Sequence of chain 1.A:
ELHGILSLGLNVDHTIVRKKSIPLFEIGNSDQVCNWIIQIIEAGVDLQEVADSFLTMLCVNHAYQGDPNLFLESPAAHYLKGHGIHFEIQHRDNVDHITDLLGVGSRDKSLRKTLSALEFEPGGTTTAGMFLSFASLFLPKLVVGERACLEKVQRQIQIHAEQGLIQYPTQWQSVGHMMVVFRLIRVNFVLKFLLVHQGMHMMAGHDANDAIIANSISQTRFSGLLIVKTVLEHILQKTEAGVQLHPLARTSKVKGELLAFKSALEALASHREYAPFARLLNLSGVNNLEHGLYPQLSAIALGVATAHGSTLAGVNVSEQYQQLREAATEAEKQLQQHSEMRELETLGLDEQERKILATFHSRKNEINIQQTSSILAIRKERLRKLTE

This small molecule binds to this protein.
Small molecule (SMILES): O=c1ccn([C@@H]2O[C@H](CO[P](=O)(O)O[C@H]3[C@@H](O)[C@H](n4ccc(=O)[nH]c4=O)O[C@@H]3CO[P](=O)(O)O[C@H]3[C@@H](O)[C@H](n4ccc(=O)[nH]c4=O)O[C@@H]3CO[P](=O)(O)O[C@H]3[C@@H](O)[C@H](n4ccc(=O)[nH]c4=O)O[C@@H]3CO[P](=O)(O)O[C@H]3[C@@H](O)[C@H](n4ccc(=O)[nH]c4=O)O[C@@H]3CO[P](=O)(O)O[C@H]3[C@@H](O)[C@H](n4ccc(=O)[nH]c4=O)O[C@@H]3COP(=O)=O)[C@@H](O)[C@H]2O)c(=O)[nH]1

Binding-site contacts:
Ligand atom O4 contacts residue GLN238 of chain 1.A at 3.6 Å.
Ligand atom C2' contacts residue ASN335 of chain 1.A at 3.8 Å.
Ligand atom OP1 contacts residue HIS310 of chain 1.A at 3.0 Å (h-bond).
Ligand atom C1' contacts residue THR330 of chain 1.A at 3.4 Å.
Ligand atom N3 contacts residue GLN238 of chain 1.A at 3.8 Å.
Ligand atom C5 contacts residue VAL163 of chain 1.A at 3.8 Å (hydrophobic).
Ligand atom C5 contacts residue LYS171 of chain 1.A at 3.6 Å.
Ligand atom O3' contacts residue GLY243 of chain 1.A at 3.6 Å.
Ligand atom C1' contacts residue VAL334 of chain 1.A at 3.7 Å (hydrophobic).
Ligand atom O4 contacts residue LYS171 of chain 1.A at 3.5 Å (salt-bridge).
Ligand atom O4 contacts residue SER337 of chain 1.A at 3.8 Å.
Ligand atom OP1 contacts residue GLU309 of chain 1.A at 3.2 Å.
Ligand atom O2' contacts residue THR330 of chain 1.A at 2.9 Å (h-bond).
Ligand atom O4' contacts residue THR330 of chain 1.A at 3.7 Å.
Ligand atom O2' contacts residue ARG298 of chain 1.A at 3.6 Å.
Ligand atom O4' contacts residue VAL334 of chain 1.A at 3.3 Å.
Ligand atom OP1 contacts residue GLY243 of chain 1.A at 3.7 Å.
Ligand atom O2 contacts residue LEU331 of chain 1.A at 3.6 Å (h-bond).
Ligand atom O2' contacts residue VAL162 of chain 1.A at 3.3 Å (h-bond).
Ligand atom O4' contacts residue GLY333 of chain 1.A at 3.7 Å.
Ligand atom C6 contacts residue ASN335 of chain 1.A at 3.5 Å.
Ligand atom OP1 contacts residue LYS160 of chain 1.A at 3.1 Å.
Ligand atom O2 contacts residue THR330 of chain 1.A at 3.3 Å (h-bond).
Ligand atom N1 contacts residue VAL334 of chain 1.A at 3.7 Å.
Ligand atom OP2 contacts residue VAL163 of chain 1.A at 3.9 Å.
Ligand atom C1' contacts residue VAL162 of chain 1.A at 3.8 Å (hydrophobic).
Ligand atom OP2 contacts residue HIS310 of chain 1.A at 3.6 Å.
Ligand atom OP1 contacts residue LEU245 of chain 1.A at 3.1 Å.
Ligand atom C4' contacts residue GLY333 of chain 1.A at 3.6 Å.
Ligand atom N1 contacts residue ASN335 of chain 1.A at 3.8 Å.
Ligand atom O4 contacts residue LYS248 of chain 1.A at 3.7 Å.
Ligand atom O4 contacts residue VAL336 of chain 1.A at 3.8 Å.
Ligand atom C6 contacts residue VAL334 of chain 1.A at 3.7 Å (hydrophobic).
Ligand atom C2' contacts residue THR330 of chain 1.A at 3.6 Å.
Ligand atom C5 contacts residue ASN335 of chain 1.A at 3.5 Å.
Ligand atom C6 contacts residue VAL163 of chain 1.A at 3.6 Å (hydrophobic).
Ligand atom C4 contacts residue LYS171 of chain 1.A at 3.7 Å.
Ligand atom OP2 contacts residue LYS160 of chain 1.A at 3.0 Å (salt-bridge).
Ligand atom O2' contacts residue ASN335 of chain 1.A at 3.4 Å (h-bond).
Ligand atom O4 contacts residue LEU245 of chain 1.A at 3.7 Å.